Binding-site contacts:
Ligand atom C4 contacts residue ASN28 of chain 1.K at 4.2 Å.
Ligand atom C6 contacts residue THR30 of chain 1.K at 3.9 Å.
Ligand atom O6 contacts residue THR309 of chain 1.K at 4.1 Å.
Ligand atom C7 contacts residue ASN28 of chain 1.K at 3.6 Å.
Ligand atom C5 contacts residue THR309 of chain 1.K at 4.3 Å.
Ligand atom C6 contacts residue THR309 of chain 1.K at 4.1 Å.
Ligand atom O6 contacts residue LEU52 of chain 1.L at 3.1 Å.
Ligand atom C5 contacts residue ASN28 of chain 1.K at 3.6 Å.
Ligand atom C6 contacts residue LEU52 of chain 1.L at 4.2 Å (hydrophobic).
Ligand atom C2 contacts residue ASN28 of chain 1.K at 2.5 Å.
Ligand atom C1 contacts residue ASN28 of chain 1.K at 1.4 Å.
Ligand atom O5 contacts residue THR309 of chain 1.K at 3.1 Å (h-bond).
Ligand atom O5 contacts residue ALA29 of chain 1.K at 4.4 Å.
Ligand atom N2 contacts residue ASN28 of chain 1.K at 2.9 Å (h-bond).
Ligand atom O5 contacts residue ASN28 of chain 1.K at 2.3 Å (h-bond).
Ligand atom O7 contacts residue ASN28 of chain 1.K at 3.8 Å.
Ligand atom C1 contacts residue THR309 of chain 1.K at 3.6 Å.
Ligand atom C3 contacts residue ASN28 of chain 1.K at 3.8 Å.
Ligand atom C8 contacts residue THR30 of chain 1.K at 3.4 Å.

Sequence of chain 1.K:
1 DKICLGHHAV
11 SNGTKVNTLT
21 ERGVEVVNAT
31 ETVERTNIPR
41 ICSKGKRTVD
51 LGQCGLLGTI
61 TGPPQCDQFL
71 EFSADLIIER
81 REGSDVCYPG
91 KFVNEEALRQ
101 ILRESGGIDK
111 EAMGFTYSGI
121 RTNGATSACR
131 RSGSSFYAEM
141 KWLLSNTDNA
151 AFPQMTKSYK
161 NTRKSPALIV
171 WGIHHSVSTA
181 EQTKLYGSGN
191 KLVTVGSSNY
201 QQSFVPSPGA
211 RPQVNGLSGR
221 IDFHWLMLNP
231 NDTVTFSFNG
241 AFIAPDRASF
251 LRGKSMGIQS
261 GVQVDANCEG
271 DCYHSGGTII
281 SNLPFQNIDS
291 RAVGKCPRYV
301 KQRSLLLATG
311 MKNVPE

Sequence of chain 1.L:
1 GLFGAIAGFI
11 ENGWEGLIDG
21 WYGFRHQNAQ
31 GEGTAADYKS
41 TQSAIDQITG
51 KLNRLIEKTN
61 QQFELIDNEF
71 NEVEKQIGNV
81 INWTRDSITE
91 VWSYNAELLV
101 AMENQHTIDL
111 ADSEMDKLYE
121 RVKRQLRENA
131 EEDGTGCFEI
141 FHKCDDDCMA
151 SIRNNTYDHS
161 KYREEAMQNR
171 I

A protein and the small-molecule ligand that binds it are described below.
Small molecule (SMILES): CC(=O)N[C@H]1[C@H](O[C@H]2[C@H](O)[C@@H](NC(C)=O)CO[C@@H]2CO)O[C@H](CO)[C@@H](O[C@@H]2O[C@H](CO)[C@@H](O)[C@H](O)[C@@H]2O)[C@@H]1O